The protein below binds the small molecule below.
Small molecule (SMILES): CC(=O)N[C@H]1[C@H](O[C@H]2[C@H](O)[C@@H](NC(C)=O)CO[C@@H]2CO[C@@H]2O[C@@H](C)[C@@H](O)[C@@H](O)[C@@H]2O)O[C@H](CO)[C@@H](O)[C@@H]1O

Sequence of chain 1.F:
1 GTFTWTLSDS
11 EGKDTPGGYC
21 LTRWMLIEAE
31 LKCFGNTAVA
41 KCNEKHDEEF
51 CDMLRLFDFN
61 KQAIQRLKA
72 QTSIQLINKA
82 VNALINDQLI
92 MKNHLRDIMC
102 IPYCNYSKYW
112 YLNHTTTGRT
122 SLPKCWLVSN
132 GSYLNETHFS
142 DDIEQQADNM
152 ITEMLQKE

Binding-site contacts:
Ligand atom C1 contacts residue ASN136 of chain 1.F at 1.4 Å.
Ligand atom C8 contacts residue ILE96 of chain 1.H at 3.7 Å (hydrophobic).
Ligand atom O5 contacts residue ILE96 of chain 1.H at 4.5 Å.
Ligand atom C3 contacts residue ILE96 of chain 1.H at 4.0 Å (hydrophobic).
Ligand atom C5 contacts residue LYS109 of chain 1.F at 4.2 Å.
Ligand atom C8 contacts residue HIS97 of chain 1.H at 3.7 Å.
Ligand atom C7 contacts residue ILE96 of chain 1.H at 3.8 Å (hydrophobic).
Ligand atom C1 contacts residue ILE96 of chain 1.H at 3.7 Å (hydrophobic).
Ligand atom O5 contacts residue ASN136 of chain 1.F at 2.4 Å (h-bond).
Ligand atom C4 contacts residue ILE96 of chain 1.H at 4.5 Å (hydrophobic).
Ligand atom C4 contacts residue ASN136 of chain 1.F at 4.2 Å.
Ligand atom C2 contacts residue ASN136 of chain 1.F at 2.5 Å.
Ligand atom O7 contacts residue ASN136 of chain 1.F at 3.8 Å.
Ligand atom C6 contacts residue LYS109 of chain 1.F at 3.3 Å.
Ligand atom N2 contacts residue ILE96 of chain 1.H at 2.9 Å (h-bond).
Ligand atom C3 contacts residue ASN136 of chain 1.F at 3.8 Å.
Ligand atom C5 contacts residue ASN136 of chain 1.F at 3.6 Å.
Ligand atom C7 contacts residue ASN136 of chain 1.F at 3.5 Å.
Ligand atom N2 contacts residue ASN136 of chain 1.F at 2.9 Å (h-bond).
Ligand atom C2 contacts residue ILE96 of chain 1.H at 3.8 Å (hydrophobic).
Ligand atom C8 contacts residue THR138 of chain 1.F at 4.2 Å.
Ligand atom C4 contacts residue LYS109 of chain 1.F at 4.0 Å.
Ligand atom C6 contacts residue TYR134 of chain 1.F at 3.6 Å (hydrophobic).
Ligand atom O4 contacts residue LYS109 of chain 1.F at 3.2 Å (salt-bridge).
Ligand atom C5 contacts residue ILE96 of chain 1.H at 4.1 Å (hydrophobic).

Sequence of chain 1.H:
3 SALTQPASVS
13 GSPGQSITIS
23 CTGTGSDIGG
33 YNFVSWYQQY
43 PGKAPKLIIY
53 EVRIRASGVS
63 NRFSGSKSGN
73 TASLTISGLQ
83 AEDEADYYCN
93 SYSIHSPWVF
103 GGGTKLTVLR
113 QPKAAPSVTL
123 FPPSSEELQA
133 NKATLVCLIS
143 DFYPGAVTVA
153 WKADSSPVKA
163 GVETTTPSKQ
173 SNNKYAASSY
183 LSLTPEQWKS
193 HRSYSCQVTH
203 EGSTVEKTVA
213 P